Sequence of chain 1.D:
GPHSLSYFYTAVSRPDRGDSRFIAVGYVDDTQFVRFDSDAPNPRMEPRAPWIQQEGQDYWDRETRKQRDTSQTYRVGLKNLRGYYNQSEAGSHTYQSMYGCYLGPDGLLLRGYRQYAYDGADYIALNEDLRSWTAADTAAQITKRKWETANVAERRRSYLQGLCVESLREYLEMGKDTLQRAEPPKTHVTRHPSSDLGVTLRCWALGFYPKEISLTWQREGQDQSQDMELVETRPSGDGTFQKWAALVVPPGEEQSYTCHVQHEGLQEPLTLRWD

Binding-site contacts:
Ligand atom OE1 contacts residue TYR74 of chain 1.D at 2.8 Å (h-bond).
Ligand atom N contacts residue TYR171 of chain 1.D at 2.6 Å (h-bond).
Ligand atom OE1 contacts residue ARG114 of chain 1.D at 2.9 Å (salt-bridge).
Ligand atom O contacts residue LYS146 of chain 1.D at 2.9 Å (salt-bridge).
Ligand atom CD contacts residue TYR74 of chain 1.D at 3.2 Å (hydrophobic).
Ligand atom CD2 contacts residue THR73 of chain 1.D at 3.4 Å.
Ligand atom OE2 contacts residue ARG114 of chain 1.D at 3.1 Å (salt-bridge).
Ligand atom OG1 contacts residue GLU63 of chain 1.D at 3.0 Å (salt-bridge).
Ligand atom OE1 contacts residue ARG156 of chain 1.D at 2.6 Å (salt-bridge).
Ligand atom N contacts residue SER167 of chain 1.D at 3.1 Å (h-bond).
Ligand atom CG contacts residue ARG114 of chain 1.D at 3.4 Å.
Ligand atom CB contacts residue ARG156 of chain 1.D at 3.2 Å.
Ligand atom O contacts residue ARG156 of chain 1.D at 3.2 Å (salt-bridge).
Ligand atom CD contacts residue ARG156 of chain 1.D at 3.2 Å.
Ligand atom CG2 contacts residue THR143 of chain 1.D at 3.3 Å.
Ligand atom OG1 contacts residue GLN67 of chain 1.D at 3.2 Å (h-bond).
Ligand atom OE2 contacts residue ARG156 of chain 1.D at 3.0 Å.
Ligand atom O contacts residue ASN80 of chain 1.D at 3.1 Å (h-bond).
Ligand atom CD2 contacts residue ALA150 of chain 1.D at 3.4 Å (hydrophobic).
Ligand atom N contacts residue TYR7 of chain 1.D at 3.0 Å (h-bond).
Ligand atom O contacts residue TYR159 of chain 1.D at 2.6 Å (h-bond).
Ligand atom CD contacts residue ARG114 of chain 1.D at 3.5 Å.
Ligand atom CG2 contacts residue GLN67 of chain 1.D at 3.3 Å.
Ligand atom CG2 contacts residue TYR7 of chain 1.D at 3.4 Å (hydrophobic).
Ligand atom OE2 contacts residue TYR116 of chain 1.D at 2.7 Å (h-bond).
Ligand atom CA contacts residue TYR171 of chain 1.D at 3.4 Å (hydrophobic).
Ligand atom CG contacts residue TYR159 of chain 1.D at 3.4 Å (hydrophobic).
Ligand atom O contacts residue TYR84 of chain 1.D at 3.3 Å (h-bond).
Ligand atom CA contacts residue ARG156 of chain 1.D at 3.3 Å.
Ligand atom CB contacts residue GLN67 of chain 1.D at 3.3 Å.
Ligand atom OE2 contacts residue TYR74 of chain 1.D at 3.0 Å (h-bond).
Ligand atom OE1 contacts residue TYR159 of chain 1.D at 3.4 Å.
Ligand atom CA contacts residue TYR99 of chain 1.D at 3.5 Å (hydrophobic).
Ligand atom CB contacts residue TYR99 of chain 1.D at 3.4 Å (hydrophobic).
Ligand atom N contacts residue TYR99 of chain 1.D at 3.1 Å (h-bond).
Ligand atom N contacts residue GLU63 of chain 1.D at 3.0 Å (salt-bridge).
Ligand atom O contacts residue LYS66 of chain 1.D at 2.8 Å (salt-bridge).
Ligand atom O contacts residue TRP147 of chain 1.D at 3.1 Å (h-bond).
Ligand atom OXT contacts residue TYR84 of chain 1.D at 2.8 Å (h-bond).
Ligand atom OXT contacts residue THR143 of chain 1.D at 2.7 Å (h-bond).

The small molecule below binds the protein below.
Small molecule (SMILES): CC[C@H](C)[C@H](NC(=O)[C@H](CCC(=O)O)NC(=O)[C@@H](NC(=O)[C@H](C)N)[C@@H](C)O)C(=O)N[C@@H](CCCN=C(N)N)C(=O)N[C@@H](CCC(=O)O)C(=O)N[C@@H](CC(C)C)C(=O)N[C@@H](CC(C)C)C(=O)N[C@H](C(=O)O)C(C)C